Sequence of chain 1.A:
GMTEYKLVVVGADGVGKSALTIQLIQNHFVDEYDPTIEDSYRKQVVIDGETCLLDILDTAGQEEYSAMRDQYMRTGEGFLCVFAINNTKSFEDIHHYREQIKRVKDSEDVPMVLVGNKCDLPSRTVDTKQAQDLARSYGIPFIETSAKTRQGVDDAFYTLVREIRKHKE

A protein and the small-molecule ligand that binds it are described below.
Small molecule (SMILES): Cc1cccc2cccc(N3CCc4c(nc(OC[C@@H]5CCCN5C)nc4N4C[C@H]5CC[C@@H](C4)N5)C3)c12

Binding-site contacts:
Ligand atom CAV contacts residue ASP70 of chain 1.A at 3.3 Å.
Ligand atom CAR contacts residue GLY61 of chain 1.A at 3.4 Å.
Ligand atom CAT contacts residue TYR65 of chain 1.A at 3.4 Å (hydrophobic).
Ligand atom N3 contacts residue HIS96 of chain 1.A at 2.9 Å (h-bond).
Ligand atom C2 contacts residue HIS96 of chain 1.A at 3.5 Å.
Ligand atom CAU contacts residue ASP70 of chain 1.A at 3.1 Å.
Ligand atom CAV contacts residue ARG103 of chain 1.A at 3.4 Å.
Ligand atom CAO contacts residue ASP13 of chain 1.A at 3.4 Å.
Ligand atom OAL contacts residue GLU63 of chain 1.A at 3.2 Å.
Ligand atom CBF contacts residue GLU63 of chain 1.A at 3.4 Å.
Ligand atom CBF contacts residue HIS96 of chain 1.A at 3.6 Å.
Ligand atom CBC contacts residue TYR97 of chain 1.A at 3.5 Å (hydrophobic).
Ligand atom N3 contacts residue GLU63 of chain 1.A at 3.5 Å.
Ligand atom CAY contacts residue GLN100 of chain 1.A at 3.3 Å.
Ligand atom CAT contacts residue GLU64 of chain 1.A at 3.6 Å.
Ligand atom CAU contacts residue ARG103 of chain 1.A at 3.4 Å.
Ligand atom CAV contacts residue VAL104 of chain 1.A at 3.5 Å (hydrophobic).
Ligand atom C2 contacts residue TYR97 of chain 1.A at 3.5 Å (hydrophobic).
Ligand atom CBJ contacts residue TYR97 of chain 1.A at 3.5 Å (hydrophobic).
Ligand atom OAL contacts residue HIS96 of chain 1.A at 3.1 Å (h-bond).
Ligand atom N3 contacts residue TYR65 of chain 1.A at 3.5 Å (h-bond).
Ligand atom CAT contacts residue ARG69 of chain 1.A at 3.6 Å.
Ligand atom NBE contacts residue GLU63 of chain 1.A at 2.7 Å (salt-bridge).
Ligand atom N1 contacts residue TYR97 of chain 1.A at 3.5 Å (h-bond).
Ligand atom NAP contacts residue GLY61 of chain 1.A at 3.0 Å (h-bond).
Ligand atom CBJ contacts residue GLY11 of chain 1.A at 3.5 Å.
Ligand atom CBI contacts residue GLU63 of chain 1.A at 3.2 Å.
Ligand atom CAN contacts residue GLY61 of chain 1.A at 3.3 Å.
Ligand atom CBK contacts residue ASP13 of chain 1.A at 3.4 Å.
Ligand atom CBB contacts residue MET73 of chain 1.A at 3.5 Å (hydrophobic).
Ligand atom CBD contacts residue GLU63 of chain 1.A at 3.5 Å.
Ligand atom CAZ contacts residue ILE101 of chain 1.A at 3.6 Å (hydrophobic).
Ligand atom CAM contacts residue GLU63 of chain 1.A at 3.2 Å.
Ligand atom CBA contacts residue MET73 of chain 1.A at 3.3 Å (hydrophobic).
Ligand atom CAU contacts residue TYR65 of chain 1.A at 3.4 Å (hydrophobic).
Ligand atom CAO contacts residue GLY61 of chain 1.A at 3.6 Å.
Ligand atom CAQ contacts residue ASP13 of chain 1.A at 3.3 Å.
Ligand atom CBJ contacts residue ASP13 of chain 1.A at 3.4 Å.
Ligand atom C2 contacts residue GLU63 of chain 1.A at 3.3 Å.
Ligand atom NAP contacts residue ASP13 of chain 1.A at 2.6 Å (salt-bridge).